Sequence of chain 1.D:
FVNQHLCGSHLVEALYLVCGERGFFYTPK

Sequence of chain 1.B:
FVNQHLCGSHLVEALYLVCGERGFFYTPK

A protein and the small-molecule ligand that binds it are described below.
Small molecule (SMILES): Oc1cccc(O)c1

Sequence of chain 1.G:
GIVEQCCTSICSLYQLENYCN

Binding-site contacts:
Ligand atom C6 contacts residue HIS5 of chain 1.D at 4.3 Å.
Ligand atom C4 contacts residue HIS10 of chain 1.H at 3.9 Å.
Ligand atom O1 contacts residue SER9 of chain 1.G at 3.7 Å.
Ligand atom O3 contacts residue ALA14 of chain 1.H at 3.5 Å.
Ligand atom C6 contacts residue LEU11 of chain 1.H at 3.5 Å (hydrophobic).
Ligand atom O3 contacts residue LEU17 of chain 1.B at 3.5 Å.
Ligand atom C6 contacts residue CYS6 of chain 1.G at 3.3 Å (hydrophobic).
Ligand atom C1 contacts residue VAL2 of chain 1.D at 4.4 Å (hydrophobic).
Ligand atom C3 contacts residue LEU11 of chain 1.H at 4.2 Å (hydrophobic).
Ligand atom C5 contacts residue LEU6 of chain 1.D at 3.9 Å (hydrophobic).
Ligand atom C4 contacts residue LEU6 of chain 1.D at 4.5 Å (hydrophobic).
Ligand atom O1 contacts residue VAL2 of chain 1.D at 3.8 Å.
Ligand atom C3 contacts residue HIS5 of chain 1.D at 3.3 Å.
Ligand atom C1 contacts residue CYS11 of chain 1.G at 4.0 Å (hydrophobic).
Ligand atom C6 contacts residue CYS7 of chain 1.H at 3.8 Å (hydrophobic).
Ligand atom C5 contacts residue HIS10 of chain 1.H at 4.0 Å.
Ligand atom C2 contacts residue HIS5 of chain 1.D at 3.8 Å.
Ligand atom O3 contacts residue HIS5 of chain 1.D at 3.1 Å (h-bond).
Ligand atom C3 contacts residue LEU16 of chain 1.G at 4.5 Å (hydrophobic).
Ligand atom C5 contacts residue LEU11 of chain 1.H at 3.7 Å (hydrophobic).
Ligand atom C4 contacts residue LEU11 of chain 1.H at 3.9 Å (hydrophobic).
Ligand atom O3 contacts residue LEU16 of chain 1.G at 4.1 Å.
Ligand atom O1 contacts residue ILE10 of chain 1.G at 3.4 Å.
Ligand atom C1 contacts residue ILE10 of chain 1.G at 4.4 Å (hydrophobic).
Ligand atom C6 contacts residue VAL2 of chain 1.D at 4.3 Å (hydrophobic).
Ligand atom C2 contacts residue CYS11 of chain 1.G at 3.6 Å (hydrophobic).
Ligand atom C1 contacts residue CYS6 of chain 1.G at 3.3 Å (hydrophobic).
Ligand atom C3 contacts residue ALA14 of chain 1.H at 4.2 Å (hydrophobic).
Ligand atom C5 contacts residue HIS5 of chain 1.D at 4.1 Å.
Ligand atom C2 contacts residue ILE10 of chain 1.G at 4.1 Å (hydrophobic).
Ligand atom C4 contacts residue HIS5 of chain 1.D at 3.7 Å.
Ligand atom C1 contacts residue HIS5 of chain 1.D at 4.2 Å.
Ligand atom O1 contacts residue LEU11 of chain 1.H at 4.3 Å.
Ligand atom C2 contacts residue LEU11 of chain 1.H at 4.1 Å (hydrophobic).
Ligand atom O1 contacts residue CYS6 of chain 1.G at 2.5 Å (h-bond).
Ligand atom O1 contacts residue CYS11 of chain 1.G at 2.9 Å (h-bond).
Ligand atom C1 contacts residue LEU11 of chain 1.H at 3.7 Å (hydrophobic).
Ligand atom C5 contacts residue CYS7 of chain 1.H at 4.1 Å (hydrophobic).

Sequence of chain 1.H:
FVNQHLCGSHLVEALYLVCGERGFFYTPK